A small-molecule ligand and the protein it binds are described below.
Small molecule (SMILES): CCNC(=O)c1ccc(S(N)(=O)=O)cc1

Binding-site contacts:
Ligand atom C2 contacts residue VAL120 of chain 1.A at 3.8 Å (hydrophobic).
Ligand atom O1S contacts residue HIS93 of chain 1.A at 3.3 Å.
Ligand atom C5 contacts residue LEU196 of chain 1.A at 3.8 Å (hydrophobic).
Ligand atom O1S contacts residue HIS118 of chain 1.A at 3.4 Å (h-bond).
Ligand atom N3S contacts residue HIS118 of chain 1.A at 3.4 Å (h-bond).
Ligand atom C6 contacts residue LEU196 of chain 1.A at 3.7 Å (hydrophobic).
Ligand atom N' contacts residue LEU196 of chain 1.A at 4.2 Å.
Ligand atom N3S contacts residue ZN1 of chain 1.B at 2.0 Å.
Ligand atom O2S contacts residue TRP207 of chain 1.A at 3.4 Å.
Ligand atom S contacts residue THR197 of chain 1.A at 3.9 Å.
Ligand atom N3S contacts residue HIS93 of chain 1.A at 3.3 Å (h-bond).
Ligand atom N3S contacts residue HIS95 of chain 1.A at 3.3 Å (h-bond).
Ligand atom C3 contacts residue LEU196 of chain 1.A at 3.9 Å (hydrophobic).
Ligand atom C2 contacts residue LEU196 of chain 1.A at 4.0 Å (hydrophobic).
Ligand atom S contacts residue HIS118 of chain 1.A at 3.9 Å.
Ligand atom S contacts residue HIS93 of chain 1.A at 3.9 Å.
Ligand atom C5 contacts residue THR198 of chain 1.A at 3.2 Å.
Ligand atom O1S contacts residue VAL141 of chain 1.A at 3.8 Å.
Ligand atom O' contacts residue PHE129 of chain 1.A at 3.2 Å.
Ligand atom C2 contacts residue GLN91 of chain 1.A at 4.1 Å.
Ligand atom C6 contacts residue THR197 of chain 1.A at 4.0 Å.
Ligand atom C4 contacts residue ZN1 of chain 1.B at 4.2 Å.
Ligand atom C4 contacts residue HIS93 of chain 1.A at 4.1 Å.
Ligand atom O2S contacts residue THR197 of chain 1.A at 3.0 Å (h-bond).
Ligand atom O2S contacts residue ZN1 of chain 1.B at 4.1 Å.
Ligand atom N3S contacts residue THR197 of chain 1.A at 2.8 Å (h-bond).
Ligand atom O2S contacts residue LEU196 of chain 1.A at 3.4 Å.
Ligand atom C3 contacts residue GLN91 of chain 1.A at 3.8 Å.
Ligand atom O2S contacts residue SER195 of chain 1.A at 4.0 Å.
Ligand atom C7 contacts residue LEU196 of chain 1.A at 4.2 Å (hydrophobic).
Ligand atom O1S contacts residue TRP207 of chain 1.A at 4.0 Å.
Ligand atom C6 contacts residue THR198 of chain 1.A at 3.2 Å.
Ligand atom C2 contacts residue HIS93 of chain 1.A at 4.0 Å.
Ligand atom O1S contacts residue VAL120 of chain 1.A at 3.8 Å.
Ligand atom C4 contacts residue LEU196 of chain 1.A at 4.0 Å (hydrophobic).
Ligand atom S contacts residue ZN1 of chain 1.B at 3.0 Å.
Ligand atom C1 contacts residue LEU196 of chain 1.A at 3.9 Å (hydrophobic).
Ligand atom N3S contacts residue GLU105 of chain 1.A at 4.2 Å.
Ligand atom C2' contacts residue PRO200 of chain 1.A at 3.9 Å (hydrophobic).
Ligand atom O1S contacts residue ZN1 of chain 1.B at 3.0 Å.

Sequence of chain 1.A:
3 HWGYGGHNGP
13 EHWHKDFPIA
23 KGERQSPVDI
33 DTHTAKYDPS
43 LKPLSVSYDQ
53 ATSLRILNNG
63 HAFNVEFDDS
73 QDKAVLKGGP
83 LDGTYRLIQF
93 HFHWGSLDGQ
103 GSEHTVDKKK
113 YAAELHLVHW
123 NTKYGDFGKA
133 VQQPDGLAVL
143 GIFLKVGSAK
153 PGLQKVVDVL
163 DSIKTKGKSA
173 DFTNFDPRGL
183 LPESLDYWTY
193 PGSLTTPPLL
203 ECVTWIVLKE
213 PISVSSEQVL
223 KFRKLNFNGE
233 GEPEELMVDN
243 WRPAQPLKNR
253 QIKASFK